Sequence of chain 4.A:
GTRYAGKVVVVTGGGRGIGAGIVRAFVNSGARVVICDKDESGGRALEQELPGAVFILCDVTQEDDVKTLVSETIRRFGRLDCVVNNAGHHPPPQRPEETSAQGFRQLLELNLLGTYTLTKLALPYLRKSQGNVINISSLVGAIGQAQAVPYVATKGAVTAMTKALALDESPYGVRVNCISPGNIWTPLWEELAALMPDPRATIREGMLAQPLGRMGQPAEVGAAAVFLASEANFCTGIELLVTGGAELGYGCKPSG

Sequence of chain 1.A:
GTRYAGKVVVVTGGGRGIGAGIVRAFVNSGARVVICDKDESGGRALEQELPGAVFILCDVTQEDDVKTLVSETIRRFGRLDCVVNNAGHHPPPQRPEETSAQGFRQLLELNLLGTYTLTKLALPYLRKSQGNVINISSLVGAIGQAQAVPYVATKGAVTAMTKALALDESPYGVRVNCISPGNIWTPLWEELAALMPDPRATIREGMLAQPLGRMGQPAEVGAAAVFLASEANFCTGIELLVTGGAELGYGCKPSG

Binding-site contacts:
Ligand atom O1 contacts residue NAD1 of chain 4.B at 2.9 Å.
Ligand atom C6 contacts residue LEU197 of chain 4.A at 3.6 Å (hydrophobic).
Ligand atom O1 contacts residue TYR156 of chain 4.A at 2.4 Å (h-bond).
Ligand atom C9 contacts residue HIS95 of chain 4.A at 3.7 Å.
Ligand atom F contacts residue PRO186 of chain 4.A at 3.7 Å.
Ligand atom O2 contacts residue ALA151 of chain 4.A at 2.7 Å (h-bond).
Ligand atom C16 contacts residue GLN150 of chain 4.A at 3.3 Å.
Ligand atom C14 contacts residue TYR156 of chain 4.A at 3.4 Å (hydrophobic).
Ligand atom N contacts residue LEU197 of chain 4.A at 3.9 Å.
Ligand atom C17 contacts residue ALA151 of chain 4.A at 3.5 Å (hydrophobic).
Ligand atom F contacts residue NAD1 of chain 4.B at 3.7 Å.
Ligand atom F contacts residue TYR255 of chain 1.A at 2.7 Å.
Ligand atom O2 contacts residue GLN152 of chain 4.A at 3.8 Å.
Ligand atom C15 contacts residue HIS95 of chain 4.A at 3.4 Å.
Ligand atom O contacts residue HIS95 of chain 4.A at 3.5 Å.
Ligand atom C11 contacts residue ASN188 of chain 4.A at 3.4 Å.
Ligand atom C7 contacts residue TRP194 of chain 4.A at 3.4 Å (hydrophobic).
Ligand atom C12 contacts residue TYR255 of chain 1.A at 3.3 Å (hydrophobic).
Ligand atom C8 contacts residue LEU197 of chain 4.A at 3.5 Å (hydrophobic).
Ligand atom C10 contacts residue HIS95 of chain 4.A at 3.8 Å.
Ligand atom C14 contacts residue SER143 of chain 4.A at 3.4 Å.
Ligand atom C17 contacts residue GLN150 of chain 4.A at 3.6 Å.
Ligand atom F contacts residue SER143 of chain 4.A at 2.8 Å.
Ligand atom C13 contacts residue NAD1 of chain 4.B at 3.5 Å.
Ligand atom C11 contacts residue GLN150 of chain 4.A at 3.8 Å.
Ligand atom F contacts residue VAL145 of chain 4.A at 3.5 Å.
Ligand atom O1 contacts residue SER143 of chain 4.A at 2.5 Å (h-bond).
Ligand atom C13 contacts residue TYR255 of chain 1.A at 3.5 Å (hydrophobic).
Ligand atom C18 contacts residue ALA151 of chain 4.A at 3.5 Å (hydrophobic).
Ligand atom C15 contacts residue TYR156 of chain 4.A at 3.5 Å (hydrophobic).
Ligand atom C15 contacts residue NAD1 of chain 4.B at 3.6 Å.
Ligand atom C6 contacts residue TRP194 of chain 4.A at 3.4 Å (hydrophobic).
Ligand atom O contacts residue LEU197 of chain 4.A at 3.5 Å.
Ligand atom C16 contacts residue HIS95 of chain 4.A at 3.5 Å.
Ligand atom C14 contacts residue NAD1 of chain 4.B at 3.2 Å.
Ligand atom C13 contacts residue SER143 of chain 4.A at 3.5 Å.
Ligand atom C7 contacts residue LEU197 of chain 4.A at 3.4 Å (hydrophobic).
Ligand atom N contacts residue GLN150 of chain 4.A at 3.9 Å.
Ligand atom C12 contacts residue ASN188 of chain 4.A at 3.4 Å.
Ligand atom C12 contacts residue GLN150 of chain 4.A at 3.9 Å.

A protein and the small-molecule ligand that binds it are described below.
Small molecule (SMILES): Cc1cc(-c2cccc(C(=O)c3ccc(F)c(O)c3)n2)ccc1O